The protein below binds the small molecule below.
Small molecule (SMILES): CC(=O)N[C@@H]1[C@@H](O)[C@H](O)[C@@H](CO)O[C@H]1O

Sequence of chain 1.B:
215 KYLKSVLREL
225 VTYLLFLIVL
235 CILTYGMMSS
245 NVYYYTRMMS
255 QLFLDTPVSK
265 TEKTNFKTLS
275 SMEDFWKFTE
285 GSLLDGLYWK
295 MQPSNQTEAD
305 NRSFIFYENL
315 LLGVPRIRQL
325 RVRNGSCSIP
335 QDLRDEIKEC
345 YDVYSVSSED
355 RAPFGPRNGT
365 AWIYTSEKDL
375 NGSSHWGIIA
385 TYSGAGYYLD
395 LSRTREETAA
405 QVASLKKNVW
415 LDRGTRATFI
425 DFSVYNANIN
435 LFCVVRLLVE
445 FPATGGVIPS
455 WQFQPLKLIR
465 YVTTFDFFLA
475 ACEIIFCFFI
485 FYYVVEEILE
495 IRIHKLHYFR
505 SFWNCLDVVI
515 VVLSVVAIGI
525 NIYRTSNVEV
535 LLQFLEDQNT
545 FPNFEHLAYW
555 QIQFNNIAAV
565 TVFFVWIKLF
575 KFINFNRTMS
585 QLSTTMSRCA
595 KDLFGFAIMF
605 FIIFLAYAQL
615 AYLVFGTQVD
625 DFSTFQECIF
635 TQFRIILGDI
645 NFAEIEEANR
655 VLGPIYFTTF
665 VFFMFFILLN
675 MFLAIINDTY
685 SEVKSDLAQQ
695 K

Binding-site contacts:
Ligand atom N2 contacts residue ASN362 of chain 1.B at 2.8 Å.
Ligand atom C1 contacts residue ASN362 of chain 1.B at 1.6 Å.
Ligand atom C3 contacts residue ASN362 of chain 1.B at 4.0 Å.
Ligand atom C8 contacts residue ARG361 of chain 1.B at 3.6 Å.
Ligand atom O5 contacts residue ASN362 of chain 1.B at 2.5 Å (h-bond).
Ligand atom C8 contacts residue PRO360 of chain 1.B at 2.5 Å (hydrophobic).
Ligand atom C7 contacts residue PRO360 of chain 1.B at 3.7 Å (hydrophobic).
Ligand atom C7 contacts residue ASN362 of chain 1.B at 3.8 Å.
Ligand atom C4 contacts residue ASN362 of chain 1.B at 4.4 Å.
Ligand atom C5 contacts residue ASN362 of chain 1.B at 3.7 Å.
Ligand atom C2 contacts residue ASN362 of chain 1.B at 2.8 Å.
Ligand atom C8 contacts residue ASN362 of chain 1.B at 3.9 Å.
Ligand atom O7 contacts residue PRO360 of chain 1.B at 4.0 Å.
Ligand atom O3 contacts residue ASN412 of chain 1.B at 4.3 Å.